Sequence of chain 1.A:
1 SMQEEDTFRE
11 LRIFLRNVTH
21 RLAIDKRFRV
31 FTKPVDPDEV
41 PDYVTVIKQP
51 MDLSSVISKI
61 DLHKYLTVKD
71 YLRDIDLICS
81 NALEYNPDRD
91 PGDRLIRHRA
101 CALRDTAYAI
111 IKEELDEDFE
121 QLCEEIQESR

Binding-site contacts:
Ligand atom NAI contacts residue ILE96 of chain 1.A at 3.5 Å.
Ligand atom CAM contacts residue ILE96 of chain 1.A at 4.1 Å (hydrophobic).
Ligand atom CAE contacts residue ILE96 of chain 1.A at 4.2 Å (hydrophobic).
Ligand atom OAC contacts residue ASN86 of chain 1.A at 3.4 Å (h-bond).
Ligand atom CAL contacts residue ASN86 of chain 1.A at 3.5 Å.
Ligand atom OAB contacts residue ALA82 of chain 1.A at 4.3 Å.
Ligand atom CAH contacts residue VAL40 of chain 1.A at 3.6 Å (hydrophobic).
Ligand atom CAA contacts residue VAL35 of chain 1.A at 3.5 Å (hydrophobic).
Ligand atom CAF contacts residue VAL30 of chain 1.A at 4.3 Å (hydrophobic).
Ligand atom CAH contacts residue VAL35 of chain 1.A at 4.3 Å (hydrophobic).
Ligand atom NAI contacts residue TYR85 of chain 1.A at 3.6 Å.
Ligand atom CAA contacts residue ILE96 of chain 1.A at 4.3 Å (hydrophobic).
Ligand atom CAL contacts residue ILE96 of chain 1.A at 3.4 Å (hydrophobic).
Ligand atom CAE contacts residue VAL35 of chain 1.A at 4.1 Å (hydrophobic).
Ligand atom NAP contacts residue VAL30 of chain 1.A at 4.3 Å.
Ligand atom CAE contacts residue VAL30 of chain 1.A at 3.7 Å (hydrophobic).
Ligand atom OAB contacts residue ASN86 of chain 1.A at 2.8 Å (h-bond).
Ligand atom OAC contacts residue TYR85 of chain 1.A at 4.3 Å.
Ligand atom CAG contacts residue VAL40 of chain 1.A at 4.1 Å (hydrophobic).
Ligand atom OAB contacts residue ILE96 of chain 1.A at 3.5 Å.
Ligand atom OAB contacts residue TYR43 of chain 1.A at 3.9 Å.
Ligand atom CAK contacts residue VAL30 of chain 1.A at 4.1 Å (hydrophobic).
Ligand atom OAJ contacts residue VAL30 of chain 1.A at 3.6 Å.
Ligand atom CAA contacts residue VAL30 of chain 1.A at 4.2 Å (hydrophobic).
Ligand atom NAI contacts residue ASN86 of chain 1.A at 2.8 Å (h-bond).
Ligand atom CAK contacts residue VAL35 of chain 1.A at 3.9 Å (hydrophobic).
Ligand atom CAL contacts residue TYR85 of chain 1.A at 4.0 Å (hydrophobic).
Ligand atom CAK contacts residue ILE96 of chain 1.A at 3.7 Å (hydrophobic).
Ligand atom CAL contacts residue TYR43 of chain 1.A at 4.2 Å (hydrophobic).
Ligand atom CAA contacts residue TYR43 of chain 1.A at 4.3 Å (hydrophobic).
Ligand atom NAP contacts residue ILE96 of chain 1.A at 4.3 Å.
Ligand atom CAM contacts residue TYR85 of chain 1.A at 4.3 Å (hydrophobic).
Ligand atom OAB contacts residue TYR85 of chain 1.A at 3.7 Å.
Ligand atom CAG contacts residue GLU39 of chain 1.A at 3.9 Å.
Ligand atom CAM contacts residue ASN86 of chain 1.A at 3.6 Å.

This small molecule binds to this protein.
Small molecule (SMILES): Cc1cn([C@H]2CC[C@@H](CO)O2)c(=O)[nH]c1=O